Binding-site contacts:
Ligand atom CA contacts residue ILE14 of chain 1.C at 4.5 Å (hydrophobic).
Ligand atom CE1 contacts residue VAL38 of chain 1.C at 4.5 Å (hydrophobic).
Ligand atom CB contacts residue TYR22 of chain 1.C at 4.1 Å (hydrophobic).
Ligand atom NE2 contacts residue ILE77 of chain 1.C at 4.4 Å.
Ligand atom CA contacts residue ILE77 of chain 1.C at 4.2 Å (hydrophobic).
Ligand atom ND1 contacts residue ILE77 of chain 1.C at 3.9 Å.
Ligand atom N contacts residue TYR52 of chain 1.C at 4.5 Å.
Ligand atom CG contacts residue TRP106 of chain 1.C at 4.1 Å (hydrophobic).
Ligand atom NE2 contacts residue HSM1 of chain 1.K at 4.2 Å.
Ligand atom CD2 contacts residue VAL97 of chain 1.C at 4.5 Å (hydrophobic).
Ligand atom N contacts residue TYR22 of chain 1.C at 3.3 Å.
Ligand atom CB contacts residue VAL38 of chain 1.C at 3.9 Å (hydrophobic).
Ligand atom CA contacts residue TYR22 of chain 1.C at 4.4 Å (hydrophobic).
Ligand atom CA contacts residue TYR52 of chain 1.C at 3.6 Å (hydrophobic).
Ligand atom N contacts residue ASP95 of chain 1.C at 2.7 Å (salt-bridge).
Ligand atom NE2 contacts residue TRP106 of chain 1.C at 3.7 Å.
Ligand atom CA contacts residue SER13 of chain 1.C at 3.3 Å.
Ligand atom CG contacts residue VAL38 of chain 1.C at 3.9 Å (hydrophobic).
Ligand atom CA contacts residue ASP95 of chain 1.C at 3.2 Å.
Ligand atom CE1 contacts residue ILE77 of chain 1.C at 4.1 Å (hydrophobic).
Ligand atom CD2 contacts residue ILE77 of chain 1.C at 4.5 Å (hydrophobic).
Ligand atom ND1 contacts residue TYR52 of chain 1.C at 2.7 Å (h-bond).
Ligand atom NE2 contacts residue SER84 of chain 1.C at 4.5 Å.
Ligand atom CB contacts residue TRP106 of chain 1.C at 4.3 Å (hydrophobic).
Ligand atom N contacts residue SER13 of chain 1.C at 2.7 Å (h-bond).
Ligand atom ND1 contacts residue VAL38 of chain 1.C at 3.8 Å.
Ligand atom CB contacts residue TYR52 of chain 1.C at 3.8 Å (hydrophobic).
Ligand atom CB contacts residue ASP95 of chain 1.C at 3.4 Å.
Ligand atom CD2 contacts residue TRP106 of chain 1.C at 3.3 Å (hydrophobic).
Ligand atom CG contacts residue TYR52 of chain 1.C at 3.6 Å (hydrophobic).
Ligand atom CE1 contacts residue HSM1 of chain 1.K at 3.8 Å.
Ligand atom CE1 contacts residue TYR52 of chain 1.C at 3.8 Å (hydrophobic).
Ligand atom CG contacts residue ILE77 of chain 1.C at 4.2 Å (hydrophobic).

Sequence of chain 1.C:
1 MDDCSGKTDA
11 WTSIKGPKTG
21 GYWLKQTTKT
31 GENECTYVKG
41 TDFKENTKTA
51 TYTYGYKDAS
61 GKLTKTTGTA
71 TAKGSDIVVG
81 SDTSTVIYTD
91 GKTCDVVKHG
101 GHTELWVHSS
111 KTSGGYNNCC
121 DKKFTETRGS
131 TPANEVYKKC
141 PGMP

The small molecule below binds the protein below.
Small molecule (SMILES): NCCc1c[nH]cn1